Sequence of chain 34.C:
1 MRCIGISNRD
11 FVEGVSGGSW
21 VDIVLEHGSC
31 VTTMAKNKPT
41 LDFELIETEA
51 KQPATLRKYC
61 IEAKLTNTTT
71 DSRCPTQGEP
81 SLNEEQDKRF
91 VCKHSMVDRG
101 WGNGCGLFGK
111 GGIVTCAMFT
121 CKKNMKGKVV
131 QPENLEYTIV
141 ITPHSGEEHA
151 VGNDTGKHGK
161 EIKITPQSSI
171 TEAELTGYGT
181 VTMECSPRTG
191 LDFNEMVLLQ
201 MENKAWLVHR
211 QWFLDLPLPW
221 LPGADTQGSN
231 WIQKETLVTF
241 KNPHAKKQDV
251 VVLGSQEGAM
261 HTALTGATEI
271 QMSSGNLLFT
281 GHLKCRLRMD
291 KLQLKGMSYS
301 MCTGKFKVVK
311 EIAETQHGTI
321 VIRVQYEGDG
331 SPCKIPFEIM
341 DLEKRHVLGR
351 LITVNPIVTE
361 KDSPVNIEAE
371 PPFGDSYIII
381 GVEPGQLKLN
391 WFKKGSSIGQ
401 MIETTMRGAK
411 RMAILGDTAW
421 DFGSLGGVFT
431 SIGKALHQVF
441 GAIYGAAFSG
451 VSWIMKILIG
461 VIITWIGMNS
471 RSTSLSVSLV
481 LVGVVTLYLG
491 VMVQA

Sequence of chain 34.E:
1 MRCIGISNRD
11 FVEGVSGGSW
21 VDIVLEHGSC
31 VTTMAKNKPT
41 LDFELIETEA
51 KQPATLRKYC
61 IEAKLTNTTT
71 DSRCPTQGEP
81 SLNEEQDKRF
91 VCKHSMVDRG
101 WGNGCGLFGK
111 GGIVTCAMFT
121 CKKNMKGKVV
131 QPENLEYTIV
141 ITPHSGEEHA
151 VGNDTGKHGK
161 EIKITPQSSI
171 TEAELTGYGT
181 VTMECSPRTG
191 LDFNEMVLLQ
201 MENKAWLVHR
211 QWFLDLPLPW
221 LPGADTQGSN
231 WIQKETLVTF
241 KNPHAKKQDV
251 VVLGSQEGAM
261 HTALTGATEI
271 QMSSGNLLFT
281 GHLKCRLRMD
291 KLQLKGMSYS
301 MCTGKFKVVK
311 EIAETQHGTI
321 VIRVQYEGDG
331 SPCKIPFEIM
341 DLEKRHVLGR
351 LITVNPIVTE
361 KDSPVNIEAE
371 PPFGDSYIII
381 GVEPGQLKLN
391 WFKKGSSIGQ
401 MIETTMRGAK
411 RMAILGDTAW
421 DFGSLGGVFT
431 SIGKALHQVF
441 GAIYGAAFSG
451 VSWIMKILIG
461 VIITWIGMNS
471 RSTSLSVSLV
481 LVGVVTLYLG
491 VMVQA

Binding-site contacts:
Ligand atom C5 contacts residue HIS149 of chain 34.E at 4.4 Å.
Ligand atom O3 contacts residue HIS149 of chain 34.E at 4.2 Å.
Ligand atom O5 contacts residue THR155 of chain 34.E at 4.3 Å.
Ligand atom C3 contacts residue HIS149 of chain 34.E at 4.5 Å.
Ligand atom O6 contacts residue HIS158 of chain 34.E at 2.8 Å (h-bond).
Ligand atom O5 contacts residue HIS149 of chain 34.E at 3.5 Å (h-bond).
Ligand atom C5 contacts residue HIS158 of chain 34.E at 4.2 Å.
Ligand atom O6 contacts residue GLY156 of chain 34.E at 4.5 Å.
Ligand atom O7 contacts residue ASN153 of chain 34.E at 3.3 Å (h-bond).
Ligand atom C1 contacts residue ASN153 of chain 34.E at 1.4 Å.
Ligand atom C1 contacts residue THR155 of chain 34.E at 4.0 Å.
Ligand atom C7 contacts residue HIS149 of chain 34.E at 4.5 Å.
Ligand atom O5 contacts residue ASN153 of chain 34.E at 2.3 Å (h-bond).
Ligand atom C8 contacts residue ASN153 of chain 34.E at 4.0 Å.
Ligand atom C4 contacts residue HIS149 of chain 34.E at 4.4 Å.
Ligand atom N2 contacts residue ASN153 of chain 34.E at 2.9 Å (h-bond).
Ligand atom C5 contacts residue ASN153 of chain 34.E at 3.6 Å.
Ligand atom C3 contacts residue ASN153 of chain 34.E at 3.8 Å.
Ligand atom C7 contacts residue ASN153 of chain 34.E at 3.3 Å.
Ligand atom C2 contacts residue HIS149 of chain 34.E at 3.7 Å.
Ligand atom O5 contacts residue HIS158 of chain 34.E at 3.1 Å (h-bond).
Ligand atom O7 contacts residue HIS149 of chain 34.E at 3.6 Å.
Ligand atom C1 contacts residue HIS149 of chain 34.E at 3.6 Å.
Ligand atom C4 contacts residue ASN153 of chain 34.E at 4.2 Å.
Ligand atom O6 contacts residue ASN153 of chain 34.E at 4.5 Å.
Ligand atom C6 contacts residue HIS149 of chain 34.E at 4.2 Å.
Ligand atom C2 contacts residue ASN153 of chain 34.E at 2.4 Å.
Ligand atom C8 contacts residue GLY102 of chain 34.C at 3.3 Å.
Ligand atom O6 contacts residue HIS149 of chain 34.E at 3.0 Å (h-bond).
Ligand atom C6 contacts residue HIS158 of chain 34.E at 4.0 Å.
Ligand atom C1 contacts residue HIS158 of chain 34.E at 3.9 Å.

This small molecule binds to this protein.
Small molecule (SMILES): CC(=O)N[C@H]1[C@H](O[C@H]2[C@H](O)[C@@H](NC(C)=O)CO[C@@H]2CO)O[C@H](CO)[C@@H](O)[C@@H]1O